Binding-site contacts:
Ligand atom CG contacts residue PHE267 of chain 1.D at 4.0 Å (hydrophobic).
Ligand atom CB contacts residue VAL82 of chain 1.D at 3.8 Å (hydrophobic).
Ligand atom OXT contacts residue LYS86 of chain 1.D at 2.8 Å (salt-bridge).
Ligand atom C contacts residue PHE267 of chain 1.D at 4.0 Å (hydrophobic).
Ligand atom CA contacts residue GLN81 of chain 1.D at 4.3 Å.
Ligand atom CG contacts residue THR293 of chain 1.D at 4.5 Å.
Ligand atom CB contacts residue SER425 of chain 1.D at 4.1 Å.
Ligand atom C contacts residue LYS86 of chain 1.D at 2.9 Å.
Ligand atom CD contacts residue ASN294 of chain 1.D at 3.6 Å.
Ligand atom NE contacts residue ASN294 of chain 1.D at 3.1 Å (h-bond).
Ligand atom NE contacts residue THR293 of chain 1.D at 4.0 Å.
Ligand atom CG contacts residue ASN294 of chain 1.D at 4.0 Å.
Ligand atom O contacts residue SER425 of chain 1.D at 2.9 Å (h-bond).
Ligand atom NE contacts residue NAP1 of chain 1.U at 3.8 Å.
Ligand atom CA contacts residue VAL82 of chain 1.D at 4.4 Å (hydrophobic).
Ligand atom N contacts residue ASN259 of chain 1.D at 4.3 Å.
Ligand atom CA contacts residue PHE267 of chain 1.D at 3.4 Å (hydrophobic).
Ligand atom N contacts residue ASN264 of chain 1.D at 2.4 Å (h-bond).
Ligand atom CA contacts residue SER425 of chain 1.D at 4.1 Å.
Ligand atom OXT contacts residue ASN264 of chain 1.D at 3.1 Å (h-bond).
Ligand atom C contacts residue ASN264 of chain 1.D at 3.8 Å.
Ligand atom O contacts residue VAL82 of chain 1.D at 3.4 Å.
Ligand atom C contacts residue SER425 of chain 1.D at 3.9 Å.
Ligand atom NE contacts residue GLN81 of chain 1.D at 3.6 Å.
Ligand atom CB contacts residue GLN81 of chain 1.D at 3.2 Å.
Ligand atom N contacts residue PHE267 of chain 1.D at 3.5 Å.
Ligand atom OXT contacts residue VAL82 of chain 1.D at 4.1 Å.
Ligand atom CA contacts residue LYS86 of chain 1.D at 4.3 Å.
Ligand atom CD contacts residue GLN81 of chain 1.D at 3.6 Å.
Ligand atom CD contacts residue LEU423 of chain 1.D at 4.4 Å (hydrophobic).
Ligand atom CG contacts residue LEU423 of chain 1.D at 4.3 Å (hydrophobic).
Ligand atom O contacts residue PHE267 of chain 1.D at 3.6 Å.
Ligand atom CG contacts residue GLN81 of chain 1.D at 3.8 Å.
Ligand atom CA contacts residue ASN264 of chain 1.D at 3.6 Å.
Ligand atom O contacts residue LYS86 of chain 1.D at 2.4 Å (salt-bridge).
Ligand atom C contacts residue VAL82 of chain 1.D at 3.7 Å (hydrophobic).

The protein below binds the small molecule below.
Small molecule (SMILES): NCCC[C@H](N)C(=O)O

Sequence of chain 1.D:
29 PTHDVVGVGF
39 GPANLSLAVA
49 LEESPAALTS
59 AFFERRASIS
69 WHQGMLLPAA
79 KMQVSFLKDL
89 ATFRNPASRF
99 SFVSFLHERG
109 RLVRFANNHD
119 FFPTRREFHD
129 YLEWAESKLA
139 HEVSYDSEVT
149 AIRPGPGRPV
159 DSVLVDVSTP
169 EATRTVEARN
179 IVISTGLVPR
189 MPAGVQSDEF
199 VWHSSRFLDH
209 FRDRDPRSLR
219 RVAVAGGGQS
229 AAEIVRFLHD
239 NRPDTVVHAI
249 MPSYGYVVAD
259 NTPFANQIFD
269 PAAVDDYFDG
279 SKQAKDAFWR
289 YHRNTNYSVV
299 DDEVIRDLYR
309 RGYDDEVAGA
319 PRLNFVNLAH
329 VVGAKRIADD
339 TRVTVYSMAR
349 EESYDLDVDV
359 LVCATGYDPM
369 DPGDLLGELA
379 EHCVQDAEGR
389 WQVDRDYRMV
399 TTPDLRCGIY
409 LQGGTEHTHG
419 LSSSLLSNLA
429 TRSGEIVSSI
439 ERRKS